This small molecule binds to this protein.
Small molecule (SMILES): CC(=O)N[C@@H]1[C@@H](O)[C@H](O)[C@@H](CO)O[C@H]1O

Sequence of chain 51.F:
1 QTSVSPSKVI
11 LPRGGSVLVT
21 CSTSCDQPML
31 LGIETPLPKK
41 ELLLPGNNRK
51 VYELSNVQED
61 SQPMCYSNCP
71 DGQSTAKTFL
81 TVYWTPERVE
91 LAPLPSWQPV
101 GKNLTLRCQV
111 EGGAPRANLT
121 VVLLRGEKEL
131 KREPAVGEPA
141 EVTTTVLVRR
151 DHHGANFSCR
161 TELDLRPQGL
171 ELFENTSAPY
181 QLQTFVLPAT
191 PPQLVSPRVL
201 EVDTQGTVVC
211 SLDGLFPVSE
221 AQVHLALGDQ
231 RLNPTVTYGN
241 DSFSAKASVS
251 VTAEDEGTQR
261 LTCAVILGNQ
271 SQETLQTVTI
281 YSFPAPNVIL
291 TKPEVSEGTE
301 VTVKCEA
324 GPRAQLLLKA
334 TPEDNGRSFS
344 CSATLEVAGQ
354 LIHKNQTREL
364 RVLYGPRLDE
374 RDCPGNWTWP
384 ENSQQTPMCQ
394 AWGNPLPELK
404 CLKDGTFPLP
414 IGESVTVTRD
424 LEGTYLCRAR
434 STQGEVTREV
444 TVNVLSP

Binding-site contacts:
Ligand atom C8 contacts residue ASN240 of chain 51.F at 3.9 Å.
Ligand atom C1 contacts residue ASN240 of chain 51.F at 1.5 Å.
Ligand atom C5 contacts residue ASN240 of chain 51.F at 3.7 Å.
Ligand atom O7 contacts residue ASN240 of chain 51.F at 3.0 Å (h-bond).
Ligand atom O5 contacts residue ASN240 of chain 51.F at 2.4 Å (h-bond).
Ligand atom C3 contacts residue ASN240 of chain 51.F at 3.7 Å.
Ligand atom O7 contacts residue GLY239 of chain 51.F at 3.6 Å.
Ligand atom N2 contacts residue ASN240 of chain 51.F at 2.8 Å (h-bond).
Ligand atom C4 contacts residue ASN240 of chain 51.F at 4.3 Å.
Ligand atom C7 contacts residue ASN240 of chain 51.F at 3.2 Å.
Ligand atom C2 contacts residue ASN240 of chain 51.F at 2.5 Å.